Binding-site contacts:
Ligand atom C11 contacts residue ILE423 of chain 1.B at 3.6 Å (hydrophobic).
Ligand atom C5 contacts residue TYR408 of chain 1.B at 3.8 Å (hydrophobic).
Ligand atom C12 contacts residue SER425 of chain 1.B at 3.3 Å.
Ligand atom C4 contacts residue MET420 of chain 1.B at 3.7 Å (hydrophobic).
Ligand atom C12 contacts residue ILE423 of chain 1.B at 3.4 Å (hydrophobic).
Ligand atom N2 contacts residue GLN421 of chain 1.B at 3.8 Å.
Ligand atom C contacts residue SER352 of chain 1.B at 3.8 Å.
Ligand atom N contacts residue ASP499 of chain 1.B at 3.8 Å.
Ligand atom C9 contacts residue ILE423 of chain 1.B at 3.6 Å (hydrophobic).
Ligand atom C13 contacts residue SER425 of chain 1.B at 3.2 Å.
Ligand atom C8 contacts residue ILE372 of chain 1.B at 3.6 Å (hydrophobic).
Ligand atom C11 contacts residue PHE422 of chain 1.B at 3.6 Å (hydrophobic).
Ligand atom C5 contacts residue ILE498 of chain 1.B at 3.7 Å (hydrophobic).
Ligand atom C2 contacts residue LYS374 of chain 1.B at 3.8 Å.
Ligand atom C2 contacts residue MET420 of chain 1.B at 3.8 Å (hydrophobic).
Ligand atom C19 contacts residue PHE350 of chain 1.B at 3.8 Å (hydrophobic).
Ligand atom C6 contacts residue ILE498 of chain 1.B at 3.7 Å (hydrophobic).
Ligand atom N3 contacts residue SER425 of chain 1.B at 3.6 Å (h-bond).
Ligand atom C12 contacts residue PHE422 of chain 1.B at 3.5 Å (hydrophobic).
Ligand atom N3 contacts residue ILE423 of chain 1.B at 2.8 Å (h-bond).
Ligand atom C10 contacts residue ILE423 of chain 1.B at 3.7 Å (hydrophobic).
Ligand atom C10 contacts residue LEU488 of chain 1.B at 3.7 Å (hydrophobic).
Ligand atom C16 contacts residue ILE498 of chain 1.B at 3.6 Å (hydrophobic).
Ligand atom O contacts residue LYS374 of chain 1.B at 2.9 Å (salt-bridge).
Ligand atom N3 contacts residue LEU488 of chain 1.B at 3.6 Å.
Ligand atom C8 contacts residue GLN421 of chain 1.B at 3.9 Å.
Ligand atom N6 contacts residue ILE498 of chain 1.B at 3.8 Å.
Ligand atom C15 contacts residue LEU488 of chain 1.B at 3.8 Å (hydrophobic).
Ligand atom C20 contacts residue PHE350 of chain 1.B at 3.4 Å (hydrophobic).
Ligand atom C3 contacts residue ASP499 of chain 1.B at 3.6 Å.
Ligand atom N3 contacts residue PHE422 of chain 1.B at 3.6 Å.
Ligand atom N2 contacts residue ILE423 of chain 1.B at 2.9 Å (h-bond).
Ligand atom C5 contacts residue MET420 of chain 1.B at 3.5 Å (hydrophobic).
Ligand atom N2 contacts residue PHE422 of chain 1.B at 3.9 Å.
Ligand atom C11 contacts residue LEU488 of chain 1.B at 3.6 Å (hydrophobic).
Ligand atom C11 contacts residue SER425 of chain 1.B at 3.7 Å.
Ligand atom C9 contacts residue GLN421 of chain 1.B at 3.1 Å.
Ligand atom N1 contacts residue ASP499 of chain 1.B at 3.9 Å.
Ligand atom C7 contacts residue ILE372 of chain 1.B at 3.5 Å (hydrophobic).
Ligand atom N1 contacts residue MET420 of chain 1.B at 3.4 Å (h-bond).

Sequence of chain 1.B:
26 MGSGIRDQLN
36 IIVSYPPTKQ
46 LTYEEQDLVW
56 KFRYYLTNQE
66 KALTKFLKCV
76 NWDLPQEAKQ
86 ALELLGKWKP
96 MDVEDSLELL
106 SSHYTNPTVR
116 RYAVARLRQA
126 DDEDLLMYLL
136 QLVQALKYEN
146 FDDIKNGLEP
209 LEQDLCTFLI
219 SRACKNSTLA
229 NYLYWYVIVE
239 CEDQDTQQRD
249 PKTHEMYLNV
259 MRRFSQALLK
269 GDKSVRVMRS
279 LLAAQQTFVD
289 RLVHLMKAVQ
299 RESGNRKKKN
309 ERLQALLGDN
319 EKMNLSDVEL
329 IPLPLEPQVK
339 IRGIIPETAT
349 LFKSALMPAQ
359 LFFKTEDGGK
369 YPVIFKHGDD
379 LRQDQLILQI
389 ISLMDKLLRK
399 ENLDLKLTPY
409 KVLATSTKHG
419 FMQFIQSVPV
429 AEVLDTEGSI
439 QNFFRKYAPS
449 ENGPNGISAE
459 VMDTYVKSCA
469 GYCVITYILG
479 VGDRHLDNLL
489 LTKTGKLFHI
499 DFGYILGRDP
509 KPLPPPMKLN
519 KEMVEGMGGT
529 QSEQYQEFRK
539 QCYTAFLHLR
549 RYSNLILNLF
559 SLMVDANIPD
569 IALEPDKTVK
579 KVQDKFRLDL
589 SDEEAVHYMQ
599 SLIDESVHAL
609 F

This small molecule binds to this protein.
Small molecule (SMILES): CC(C)(O)CNc1ncc(-c2ccnc(Nc3ccncc3)n2)c(CC2CC2)n1